This small molecule binds to this protein.
Small molecule (SMILES): CC(=O)N[C@@H]1[C@@H](O)[C@H](O)[C@@H](CO)O[C@H]1O

Binding-site contacts:
Ligand atom C8 contacts residue CYS225 of chain 1.B at 4.2 Å (hydrophobic).
Ligand atom C8 contacts residue PHE223 of chain 1.B at 3.8 Å (hydrophobic).
Ligand atom C2 contacts residue ASN229 of chain 1.B at 2.5 Å.
Ligand atom C3 contacts residue ASN229 of chain 1.B at 3.8 Å.
Ligand atom C4 contacts residue ARG1 of chain 1.B at 4.1 Å.
Ligand atom C6 contacts residue ARG1 of chain 1.B at 3.9 Å.
Ligand atom C8 contacts residue CYS222 of chain 1.B at 3.0 Å (hydrophobic).
Ligand atom N2 contacts residue GLY232 of chain 1.B at 4.4 Å.
Ligand atom O6 contacts residue GLN2 of chain 1.B at 3.1 Å.
Ligand atom C8 contacts residue CYS234 of chain 1.B at 4.1 Å (hydrophobic).
Ligand atom C8 contacts residue ALA224 of chain 1.B at 3.8 Å (hydrophobic).
Ligand atom O5 contacts residue ARG1 of chain 1.B at 4.2 Å.
Ligand atom C1 contacts residue GLY232 of chain 1.B at 4.0 Å.
Ligand atom C7 contacts residue ASN229 of chain 1.B at 3.4 Å.
Ligand atom C5 contacts residue ASN229 of chain 1.B at 3.7 Å.
Ligand atom O7 contacts residue GLU58 of chain 1.B at 4.5 Å.
Ligand atom O7 contacts residue CYS225 of chain 1.B at 4.3 Å.
Ligand atom C7 contacts residue CYS222 of chain 1.B at 4.4 Å (hydrophobic).
Ligand atom C5 contacts residue GLY232 of chain 1.B at 4.4 Å.
Ligand atom C7 contacts residue ALA224 of chain 1.B at 4.5 Å (hydrophobic).
Ligand atom C7 contacts residue PHE223 of chain 1.B at 4.5 Å (hydrophobic).
Ligand atom C6 contacts residue GLN2 of chain 1.B at 4.1 Å.
Ligand atom O7 contacts residue PHE223 of chain 1.B at 4.3 Å.
Ligand atom O4 contacts residue ARG1 of chain 1.B at 3.8 Å.
Ligand atom C1 contacts residue ASN229 of chain 1.B at 1.5 Å.
Ligand atom O7 contacts residue ASN229 of chain 1.B at 3.3 Å (h-bond).
Ligand atom O7 contacts residue ALA224 of chain 1.B at 4.2 Å.
Ligand atom O6 contacts residue ARG1 of chain 1.B at 2.7 Å (salt-bridge).
Ligand atom O5 contacts residue GLY232 of chain 1.B at 4.4 Å.
Ligand atom N2 contacts residue ASN229 of chain 1.B at 2.9 Å (h-bond).
Ligand atom O5 contacts residue ASN229 of chain 1.B at 2.4 Å (h-bond).
Ligand atom C4 contacts residue ASN229 of chain 1.B at 4.3 Å.
Ligand atom C7 contacts residue CYS225 of chain 1.B at 4.2 Å (hydrophobic).

Sequence of chain 1.B:
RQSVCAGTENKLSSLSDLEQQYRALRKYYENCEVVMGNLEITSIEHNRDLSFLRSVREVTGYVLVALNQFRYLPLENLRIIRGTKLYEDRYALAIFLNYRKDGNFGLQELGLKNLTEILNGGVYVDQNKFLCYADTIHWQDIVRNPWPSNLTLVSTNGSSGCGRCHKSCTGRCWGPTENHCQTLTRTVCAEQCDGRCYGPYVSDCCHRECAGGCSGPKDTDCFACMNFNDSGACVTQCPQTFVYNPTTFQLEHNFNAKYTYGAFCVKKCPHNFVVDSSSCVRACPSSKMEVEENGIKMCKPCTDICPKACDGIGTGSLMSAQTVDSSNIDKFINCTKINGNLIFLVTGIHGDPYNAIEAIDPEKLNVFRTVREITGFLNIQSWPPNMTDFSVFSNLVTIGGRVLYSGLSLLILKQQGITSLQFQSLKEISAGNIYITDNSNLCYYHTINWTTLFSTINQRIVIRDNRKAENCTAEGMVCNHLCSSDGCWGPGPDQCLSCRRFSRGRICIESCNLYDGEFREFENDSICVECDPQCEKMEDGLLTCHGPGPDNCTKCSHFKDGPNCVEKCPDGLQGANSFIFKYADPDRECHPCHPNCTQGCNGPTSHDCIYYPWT